Binding-site contacts:
Ligand atom N contacts residue LYS858 of chain 8.D at 1.2 Å.
Ligand atom N contacts residue LYS858 of chain 8.D at 1.5 Å.
Ligand atom N contacts residue ASP862 of chain 8.D at 1.2 Å.
Ligand atom CZ contacts residue LEU829 of chain 8.D at 0.9 Å (hydrophobic).
Ligand atom NZ contacts residue ARG864 of chain 8.D at 1.1 Å.
Ligand atom NH1 contacts residue LEU829 of chain 8.D at 1.2 Å (h-bond).
Ligand atom O contacts residue GLU863 of chain 8.D at 1.5 Å.
Ligand atom N contacts residue LEU870 of chain 8.D at 0.7 Å.
Ligand atom CE contacts residue ARG864 of chain 8.D at 0.4 Å.
Ligand atom CA contacts residue ASP862 of chain 8.D at 1.1 Å.
Ligand atom C contacts residue ASP862 of chain 8.D at 0.9 Å.
Ligand atom CG contacts residue ALA860 of chain 8.D at 1.4 Å (hydrophobic).
Ligand atom O contacts residue SER856 of chain 8.D at 1.3 Å.
Ligand atom CB contacts residue ARG857 of chain 8.D at 1.3 Å.
Ligand atom O contacts residue ASP862 of chain 8.D at 1.2 Å.
Ligand atom CB contacts residue GLU863 of chain 8.D at 1.5 Å.
Ligand atom CG contacts residue ARG864 of chain 8.D at 1.1 Å.
Ligand atom CD1 contacts residue ALA860 of chain 8.D at 1.5 Å (hydrophobic).
Ligand atom CD contacts residue ARG864 of chain 8.D at 0.6 Å.
Ligand atom C contacts residue LYS858 of chain 8.D at 1.6 Å.
Ligand atom O contacts residue ASP855 of chain 8.D at 0.3 Å (salt-bridge).
Ligand atom NE contacts residue ALA826 of chain 8.D at 1.4 Å (h-bond).
Ligand atom N contacts residue GLU863 of chain 8.D at 1.2 Å (salt-bridge).
Ligand atom O contacts residue ILE866 of chain 8.D at 0.8 Å.
Ligand atom O contacts residue LEU810 of chain 8.D at 1.2 Å.
Ligand atom CA contacts residue VAL814 of chain 8.D at 1.5 Å (hydrophobic).
Ligand atom N contacts residue LYS858 of chain 8.D at 1.3 Å (salt-bridge).
Ligand atom CB contacts residue LYS859 of chain 8.D at 1.3 Å.
Ligand atom NH2 contacts residue LEU829 of chain 8.D at 1.3 Å (h-bond).
Ligand atom C contacts residue ASP855 of chain 8.D at 1.5 Å.
Ligand atom CD contacts residue CYS830 of chain 8.D at 1.6 Å (hydrophobic).
Ligand atom CB contacts residue LEU870 of chain 8.D at 1.5 Å (hydrophobic).
Ligand atom CG contacts residue ILE866 of chain 8.D at 1.1 Å (hydrophobic).
Ligand atom CB contacts residue LYS858 of chain 8.D at 1.5 Å.
Ligand atom CD contacts residue LYS858 of chain 8.D at 1.4 Å.
Ligand atom CA contacts residue LEU870 of chain 8.D at 0.9 Å (hydrophobic).
Ligand atom CD2 contacts residue ILE866 of chain 8.D at 1.4 Å (hydrophobic).
Ligand atom N contacts residue VAL814 of chain 8.D at 1.3 Å.
Ligand atom CA contacts residue LYS858 of chain 8.D at 1.5 Å.
Ligand atom CD2 contacts residue ALA860 of chain 8.D at 0.9 Å (hydrophobic).

Sequence of chain 8.D:
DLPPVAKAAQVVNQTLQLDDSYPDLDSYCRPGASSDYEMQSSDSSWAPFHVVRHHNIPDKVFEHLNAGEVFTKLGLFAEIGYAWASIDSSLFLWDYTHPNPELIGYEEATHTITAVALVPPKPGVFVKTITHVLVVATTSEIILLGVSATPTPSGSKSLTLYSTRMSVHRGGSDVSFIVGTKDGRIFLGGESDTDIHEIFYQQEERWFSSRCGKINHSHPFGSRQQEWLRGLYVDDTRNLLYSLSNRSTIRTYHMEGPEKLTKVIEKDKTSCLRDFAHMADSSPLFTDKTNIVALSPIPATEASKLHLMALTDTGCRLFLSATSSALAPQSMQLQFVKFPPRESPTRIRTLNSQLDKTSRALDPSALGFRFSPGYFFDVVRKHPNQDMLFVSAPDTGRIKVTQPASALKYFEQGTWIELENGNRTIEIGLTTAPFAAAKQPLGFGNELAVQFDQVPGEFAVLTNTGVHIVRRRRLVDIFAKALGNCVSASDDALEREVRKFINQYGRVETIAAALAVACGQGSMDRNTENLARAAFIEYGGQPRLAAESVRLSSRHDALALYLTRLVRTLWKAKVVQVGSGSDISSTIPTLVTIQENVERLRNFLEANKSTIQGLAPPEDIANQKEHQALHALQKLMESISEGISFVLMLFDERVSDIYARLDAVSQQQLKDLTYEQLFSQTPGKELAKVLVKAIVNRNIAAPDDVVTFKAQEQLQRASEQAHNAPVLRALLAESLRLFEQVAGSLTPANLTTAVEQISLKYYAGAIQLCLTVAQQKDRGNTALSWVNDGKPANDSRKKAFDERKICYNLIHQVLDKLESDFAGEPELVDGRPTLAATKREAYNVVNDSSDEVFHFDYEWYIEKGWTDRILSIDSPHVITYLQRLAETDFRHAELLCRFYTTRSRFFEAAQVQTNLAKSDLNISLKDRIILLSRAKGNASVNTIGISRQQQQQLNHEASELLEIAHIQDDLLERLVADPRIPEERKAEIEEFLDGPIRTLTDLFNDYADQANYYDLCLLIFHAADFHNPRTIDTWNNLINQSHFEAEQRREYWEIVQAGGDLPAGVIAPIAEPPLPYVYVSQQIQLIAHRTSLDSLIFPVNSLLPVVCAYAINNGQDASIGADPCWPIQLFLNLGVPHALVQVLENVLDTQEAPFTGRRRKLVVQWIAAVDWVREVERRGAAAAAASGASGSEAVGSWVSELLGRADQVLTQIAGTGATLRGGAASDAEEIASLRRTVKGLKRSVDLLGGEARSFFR

This small molecule binds to this protein.
Small molecule (SMILES): CSCC[C@H](NC(=O)[C@@H]1CCCN1C(=O)[C@H](CC(C)C)NC(=O)[C@H](CC(C)C)NC(=O)[C@H](CCCCN)NC(=O)[C@H](C)NC(=O)[C@H](CCCCN)NC(=O)[C@@H](N)CCCN=C(N)N)C(=O)N[C@@H](CCC(=O)O)C(=O)N[C@@H](CCC(=O)O)C(=O)N[C@@H](C)C(=O)N[C@@H](CC(C)C)C(=O)N[C@@H](CC(C)C)C(=O)N1CCC[C@H]1C=O

Sequence of chain 8.F:
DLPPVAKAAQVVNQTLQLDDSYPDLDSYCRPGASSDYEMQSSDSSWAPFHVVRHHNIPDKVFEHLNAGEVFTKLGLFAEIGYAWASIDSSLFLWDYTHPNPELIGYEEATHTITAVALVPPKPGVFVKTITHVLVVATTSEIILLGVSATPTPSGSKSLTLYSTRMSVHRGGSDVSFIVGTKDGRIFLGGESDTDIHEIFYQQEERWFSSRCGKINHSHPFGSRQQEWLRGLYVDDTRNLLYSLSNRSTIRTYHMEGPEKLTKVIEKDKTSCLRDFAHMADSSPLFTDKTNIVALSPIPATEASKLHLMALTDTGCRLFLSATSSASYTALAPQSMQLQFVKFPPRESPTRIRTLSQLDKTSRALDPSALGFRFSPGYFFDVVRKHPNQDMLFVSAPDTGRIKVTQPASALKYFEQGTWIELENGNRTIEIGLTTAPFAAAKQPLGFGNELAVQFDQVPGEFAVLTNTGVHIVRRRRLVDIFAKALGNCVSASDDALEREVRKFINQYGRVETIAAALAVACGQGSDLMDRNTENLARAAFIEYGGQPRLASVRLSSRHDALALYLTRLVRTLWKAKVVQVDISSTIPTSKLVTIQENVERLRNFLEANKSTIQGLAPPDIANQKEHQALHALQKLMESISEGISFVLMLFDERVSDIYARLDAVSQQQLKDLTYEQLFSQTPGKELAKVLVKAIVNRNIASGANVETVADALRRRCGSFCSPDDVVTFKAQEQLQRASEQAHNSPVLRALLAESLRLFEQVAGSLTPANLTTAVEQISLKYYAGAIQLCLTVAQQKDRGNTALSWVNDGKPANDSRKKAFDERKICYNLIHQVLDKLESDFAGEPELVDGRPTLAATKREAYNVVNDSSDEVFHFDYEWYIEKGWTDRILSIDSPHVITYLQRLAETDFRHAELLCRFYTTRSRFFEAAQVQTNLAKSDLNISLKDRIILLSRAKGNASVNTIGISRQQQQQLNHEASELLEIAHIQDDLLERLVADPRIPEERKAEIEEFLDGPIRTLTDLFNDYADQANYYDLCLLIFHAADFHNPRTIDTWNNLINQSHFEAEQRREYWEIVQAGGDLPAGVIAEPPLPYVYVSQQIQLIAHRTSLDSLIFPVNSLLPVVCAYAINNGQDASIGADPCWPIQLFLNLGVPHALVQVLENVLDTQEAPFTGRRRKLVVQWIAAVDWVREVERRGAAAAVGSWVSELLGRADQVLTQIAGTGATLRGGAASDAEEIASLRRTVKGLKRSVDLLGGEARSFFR